Binding-site contacts:
Ligand atom CAJ contacts residue LEU120 of chain 1.A at 4.1 Å (hydrophobic).
Ligand atom CAB contacts residue NDP1 of chain 1.B at 3.4 Å.
Ligand atom OAC contacts residue NDP1 of chain 1.B at 3.2 Å (h-bond).
Ligand atom CAE contacts residue VAL276 of chain 1.A at 4.1 Å (hydrophobic).
Ligand atom OAC contacts residue LYS70 of chain 1.A at 3.1 Å (salt-bridge).
Ligand atom OAC contacts residue PHE76 of chain 1.A at 4.0 Å.
Ligand atom CAA contacts residue NDP1 of chain 1.B at 4.5 Å.
Ligand atom OAF contacts residue VAL67 of chain 1.A at 4.3 Å.
Ligand atom CAI contacts residue NDP1 of chain 1.B at 3.4 Å.
Ligand atom CAA contacts residue GLY266 of chain 1.A at 4.4 Å.
Ligand atom OAF contacts residue LEU120 of chain 1.A at 3.6 Å.
Ligand atom CAG contacts residue VAL67 of chain 1.A at 3.8 Å (hydrophobic).
Ligand atom OAD contacts residue LYS70 of chain 1.A at 4.5 Å.
Ligand atom CAJ contacts residue NDP1 of chain 1.B at 4.5 Å.
Ligand atom OAD contacts residue NDP1 of chain 1.B at 2.5 Å (h-bond).
Ligand atom CAE contacts residue NDP1 of chain 1.B at 3.5 Å.
Ligand atom CAH contacts residue NDP1 of chain 1.B at 3.6 Å.
Ligand atom CAB contacts residue LEU277 of chain 1.A at 4.4 Å (hydrophobic).
Ligand atom CAG contacts residue NDP1 of chain 1.B at 3.6 Å.
Ligand atom OAD contacts residue VAL67 of chain 1.A at 3.5 Å.
Ligand atom CAI contacts residue VAL67 of chain 1.A at 3.8 Å (hydrophobic).
Ligand atom OAD contacts residue PRO66 of chain 1.A at 4.4 Å.
Ligand atom CAB contacts residue VAL67 of chain 1.A at 3.7 Å (hydrophobic).
Ligand atom CAJ contacts residue PHE76 of chain 1.A at 4.0 Å (hydrophobic).
Ligand atom CAB contacts residue ALA119 of chain 1.A at 4.1 Å (hydrophobic).
Ligand atom OAF contacts residue VAL276 of chain 1.A at 4.1 Å.
Ligand atom CAH contacts residue PHE76 of chain 1.A at 4.2 Å (hydrophobic).
Ligand atom CAG contacts residue LEU120 of chain 1.A at 4.5 Å (hydrophobic).
Ligand atom CAH contacts residue LYS70 of chain 1.A at 4.2 Å.
Ligand atom CAE contacts residue ILE264 of chain 1.A at 3.7 Å (hydrophobic).
Ligand atom CAA contacts residue ILE264 of chain 1.A at 3.7 Å (hydrophobic).
Ligand atom OAF contacts residue NDP1 of chain 1.B at 4.1 Å.

Sequence of chain 1.A:
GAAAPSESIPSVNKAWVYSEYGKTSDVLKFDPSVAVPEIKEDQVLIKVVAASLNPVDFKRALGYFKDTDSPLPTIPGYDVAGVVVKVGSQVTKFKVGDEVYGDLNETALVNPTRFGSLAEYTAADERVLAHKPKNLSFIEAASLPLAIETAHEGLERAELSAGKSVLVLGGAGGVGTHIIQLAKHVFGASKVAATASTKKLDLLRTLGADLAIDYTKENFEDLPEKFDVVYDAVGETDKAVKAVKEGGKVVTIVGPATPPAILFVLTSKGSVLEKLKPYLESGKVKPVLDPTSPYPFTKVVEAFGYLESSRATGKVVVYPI

The small molecule below binds the protein below.
Small molecule (SMILES): CC[C@H]1OC(C)=C(O)C1=O